Binding-site contacts:
Ligand atom O1 contacts residue ARG58 of chain 1.A at 3.9 Å.
Ligand atom C4 contacts residue ARG301 of chain 1.A at 3.8 Å.
Ligand atom C6 contacts residue ARG58 of chain 1.A at 3.2 Å.
Ligand atom C1 contacts residue ARG58 of chain 1.A at 3.3 Å.
Ligand atom C6 contacts residue TRP29 of chain 1.A at 3.6 Å (hydrophobic).
Ligand atom C2 contacts residue ARG58 of chain 1.A at 4.3 Å.
Ligand atom C5 contacts residue TRP29 of chain 1.A at 3.6 Å (hydrophobic).
Ligand atom C3 contacts residue LEU28 of chain 1.A at 3.9 Å (hydrophobic).
Ligand atom O4 contacts residue ARG301 of chain 1.A at 2.8 Å (salt-bridge).
Ligand atom C4 contacts residue ARG58 of chain 1.A at 4.4 Å.
Ligand atom O2 contacts residue ARG58 of chain 1.A at 3.8 Å.
Ligand atom O5 contacts residue TRP29 of chain 1.A at 3.0 Å (h-bond).
Ligand atom C6 contacts residue ARG301 of chain 1.A at 4.5 Å.
Ligand atom C2 contacts residue LEU28 of chain 1.A at 4.3 Å (hydrophobic).
Ligand atom O6 contacts residue ARG58 of chain 1.A at 2.9 Å (salt-bridge).
Ligand atom C3 contacts residue ARG301 of chain 1.A at 4.2 Å.
Ligand atom O1 contacts residue TRP29 of chain 1.A at 4.3 Å.
Ligand atom C1 contacts residue TRP29 of chain 1.A at 4.2 Å (hydrophobic).
Ligand atom O3 contacts residue LEU28 of chain 1.A at 4.3 Å.
Ligand atom O3 contacts residue ARG301 of chain 1.A at 4.5 Å.
Ligand atom C5 contacts residue ARG58 of chain 1.A at 3.7 Å.
Ligand atom O1 contacts residue LEU28 of chain 1.A at 3.7 Å.
Ligand atom C5 contacts residue ARG301 of chain 1.A at 3.9 Å.
Ligand atom O5 contacts residue ARG58 of chain 1.A at 3.1 Å (salt-bridge).

The protein below binds the small molecule below.
Small molecule (SMILES): OC[C@H]1O[C@H](O)[C@@H](O)[C@@H](O)[C@@H]1O

Sequence of chain 1.A:
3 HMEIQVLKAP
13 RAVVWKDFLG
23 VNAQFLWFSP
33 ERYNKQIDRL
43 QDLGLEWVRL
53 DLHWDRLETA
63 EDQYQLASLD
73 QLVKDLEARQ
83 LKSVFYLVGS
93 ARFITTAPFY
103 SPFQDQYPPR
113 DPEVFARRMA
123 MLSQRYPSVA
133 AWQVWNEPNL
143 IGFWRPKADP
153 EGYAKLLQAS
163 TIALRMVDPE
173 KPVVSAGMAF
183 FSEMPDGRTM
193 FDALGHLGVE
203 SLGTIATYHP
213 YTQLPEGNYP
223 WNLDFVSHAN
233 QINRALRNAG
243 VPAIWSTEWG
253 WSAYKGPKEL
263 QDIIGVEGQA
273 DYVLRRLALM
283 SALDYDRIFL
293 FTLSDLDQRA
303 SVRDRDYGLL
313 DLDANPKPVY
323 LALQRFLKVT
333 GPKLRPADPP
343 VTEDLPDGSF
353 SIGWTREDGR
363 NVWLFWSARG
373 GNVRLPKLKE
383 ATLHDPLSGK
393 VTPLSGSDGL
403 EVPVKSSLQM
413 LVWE